A small-molecule ligand and the protein it binds are described below.
Small molecule (SMILES): C[C@H](c1ccc(Cl)cc1)c1cc([N+](=O)[O-])cc([N+](=O)[O-])c1O

Sequence of chain 1.F:
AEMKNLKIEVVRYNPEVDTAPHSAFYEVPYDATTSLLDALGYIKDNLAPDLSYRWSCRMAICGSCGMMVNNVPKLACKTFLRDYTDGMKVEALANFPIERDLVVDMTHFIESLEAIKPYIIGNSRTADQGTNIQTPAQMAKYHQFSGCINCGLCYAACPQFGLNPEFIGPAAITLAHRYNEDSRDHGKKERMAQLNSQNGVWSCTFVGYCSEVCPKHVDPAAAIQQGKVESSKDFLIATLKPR

Sequence of chain 1.H:
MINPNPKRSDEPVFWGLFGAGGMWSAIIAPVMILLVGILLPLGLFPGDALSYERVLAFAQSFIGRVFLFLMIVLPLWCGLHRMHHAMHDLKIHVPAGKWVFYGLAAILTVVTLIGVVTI

Sequence of chain 1.G:
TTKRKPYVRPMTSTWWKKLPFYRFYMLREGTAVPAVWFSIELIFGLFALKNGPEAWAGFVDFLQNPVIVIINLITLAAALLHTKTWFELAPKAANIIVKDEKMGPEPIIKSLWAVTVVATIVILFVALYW

Binding-site contacts:
Ligand atom C7 contacts residue PHE206 of chain 1.F at 3.7 Å (hydrophobic).
Ligand atom C16 contacts residue ALA93 of chain 1.G at 4.0 Å (hydrophobic).
Ligand atom C8 contacts residue PHE206 of chain 1.F at 3.8 Å (hydrophobic).
Ligand atom O2 contacts residue LYS228 of chain 1.F at 3.9 Å.
Ligand atom C7 contacts residue ARG28 of chain 1.G at 4.1 Å.
Ligand atom O2 contacts residue THR205 of chain 1.F at 3.7 Å.
Ligand atom C12 contacts residue PHE206 of chain 1.F at 3.8 Å (hydrophobic).
Ligand atom CL20 contacts residue TRP86 of chain 1.G at 3.9 Å.
Ligand atom C14 contacts residue TRP15 of chain 1.H at 3.9 Å (hydrophobic).
Ligand atom C19 contacts residue GLY19 of chain 1.H at 3.3 Å.
Ligand atom CL20 contacts residue GLY19 of chain 1.H at 3.4 Å.
Ligand atom O6 contacts residue ARG28 of chain 1.G at 2.9 Å (salt-bridge).
Ligand atom N4 contacts residue ARG28 of chain 1.G at 4.0 Å.
Ligand atom O3 contacts residue THR205 of chain 1.F at 3.2 Å (h-bond).
Ligand atom C7 contacts residue PHE18 of chain 1.H at 4.0 Å (hydrophobic).
Ligand atom N4 contacts residue LEU89 of chain 1.G at 3.7 Å.
Ligand atom C22 contacts residue GLN225 of chain 1.F at 2.8 Å.
Ligand atom C9 contacts residue PHE206 of chain 1.F at 3.7 Å (hydrophobic).
Ligand atom O13 contacts residue LYS228 of chain 1.F at 3.2 Å.
Ligand atom C22 contacts residue PHE206 of chain 1.F at 3.9 Å (hydrophobic).
Ligand atom N1 contacts residue THR205 of chain 1.F at 3.7 Å.
Ligand atom C18 contacts residue GLY19 of chain 1.H at 4.0 Å.
Ligand atom O6 contacts residue LEU89 of chain 1.G at 3.5 Å.
Ligand atom C22 contacts residue ALA93 of chain 1.G at 4.0 Å (hydrophobic).
Ligand atom C18 contacts residue TRP86 of chain 1.G at 3.9 Å (hydrophobic).
Ligand atom C12 contacts residue PHE18 of chain 1.H at 4.0 Å (hydrophobic).
Ligand atom C21 contacts residue GLN225 of chain 1.F at 3.2 Å.
Ligand atom O13 contacts residue TRP15 of chain 1.H at 2.5 Å (h-bond).
Ligand atom O5 contacts residue LEU89 of chain 1.G at 3.1 Å.
Ligand atom C15 contacts residue TRP15 of chain 1.H at 4.0 Å (hydrophobic).
Ligand atom O2 contacts residue CYS204 of chain 1.F at 3.5 Å (h-bond).
Ligand atom O5 contacts residue TRP86 of chain 1.G at 3.9 Å.
Ligand atom C11 contacts residue TRP15 of chain 1.H at 3.6 Å (hydrophobic).
Ligand atom O13 contacts residue GLN225 of chain 1.F at 3.1 Å (h-bond).
Ligand atom C19 contacts residue TRP86 of chain 1.G at 3.9 Å (hydrophobic).
Ligand atom C21 contacts residue TRP15 of chain 1.H at 3.7 Å (hydrophobic).
Ligand atom C10 contacts residue GLN225 of chain 1.F at 3.4 Å.
Ligand atom CL20 contacts residue MET23 of chain 1.H at 3.7 Å.
Ligand atom C10 contacts residue PHE206 of chain 1.F at 4.0 Å (hydrophobic).
Ligand atom C11 contacts residue GLN225 of chain 1.F at 3.4 Å.